The protein below binds the small molecule below.
Small molecule (SMILES): CC(=O)CCC[N+](C)(C)C

Binding-site contacts:
Ligand atom C3 contacts residue TYR334 of chain 1.A at 4.3 Å (hydrophobic).
Ligand atom C9 contacts residue TRP279 of chain 1.A at 3.2 Å (hydrophobic).
Ligand atom C4 contacts residue TYR121 of chain 1.A at 4.4 Å (hydrophobic).
Ligand atom N1 contacts residue TYR70 of chain 1.A at 4.3 Å.
Ligand atom N1 contacts residue TRP279 of chain 1.A at 4.2 Å.
Ligand atom O7 contacts residue TYR121 of chain 1.A at 3.3 Å (h-bond).
Ligand atom C6 contacts residue TYR121 of chain 1.A at 3.5 Å (hydrophobic).
Ligand atom C4 contacts residue TRP279 of chain 1.A at 4.0 Å (hydrophobic).
Ligand atom O7 contacts residue TYR334 of chain 1.A at 3.8 Å.
Ligand atom C2 contacts residue TYR70 of chain 1.A at 4.5 Å (hydrophobic).
Ligand atom C8 contacts residue TRP279 of chain 1.A at 3.7 Å (hydrophobic).
Ligand atom C5 contacts residue TYR121 of chain 1.A at 3.4 Å (hydrophobic).
Ligand atom C5 contacts residue PHE331 of chain 1.A at 4.4 Å (hydrophobic).
Ligand atom C3 contacts residue TYR70 of chain 1.A at 4.5 Å (hydrophobic).
Ligand atom C6 contacts residue PHE331 of chain 1.A at 3.1 Å (hydrophobic).
Ligand atom C8 contacts residue TYR70 of chain 1.A at 3.2 Å (hydrophobic).

Sequence of chain 1.A:
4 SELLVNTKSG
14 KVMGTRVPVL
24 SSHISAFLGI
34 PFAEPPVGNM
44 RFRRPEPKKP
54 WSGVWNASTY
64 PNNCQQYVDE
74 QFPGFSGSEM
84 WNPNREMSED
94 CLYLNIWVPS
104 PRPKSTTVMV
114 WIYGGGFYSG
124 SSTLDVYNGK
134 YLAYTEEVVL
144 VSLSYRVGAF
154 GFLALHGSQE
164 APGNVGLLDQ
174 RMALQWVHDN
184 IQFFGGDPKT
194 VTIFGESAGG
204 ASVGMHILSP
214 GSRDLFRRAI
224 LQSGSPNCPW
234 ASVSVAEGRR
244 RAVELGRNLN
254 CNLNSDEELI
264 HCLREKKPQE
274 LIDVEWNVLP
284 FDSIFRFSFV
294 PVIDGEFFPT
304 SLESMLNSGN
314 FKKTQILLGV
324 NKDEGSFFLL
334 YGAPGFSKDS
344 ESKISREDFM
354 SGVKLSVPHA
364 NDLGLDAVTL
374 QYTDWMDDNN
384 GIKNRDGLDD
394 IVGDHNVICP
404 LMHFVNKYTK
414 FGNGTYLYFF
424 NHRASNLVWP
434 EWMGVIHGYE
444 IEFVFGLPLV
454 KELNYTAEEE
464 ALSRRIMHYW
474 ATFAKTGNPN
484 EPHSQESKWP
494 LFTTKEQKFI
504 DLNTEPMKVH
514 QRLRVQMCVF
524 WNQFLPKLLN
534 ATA